Sequence of chain 1.C:
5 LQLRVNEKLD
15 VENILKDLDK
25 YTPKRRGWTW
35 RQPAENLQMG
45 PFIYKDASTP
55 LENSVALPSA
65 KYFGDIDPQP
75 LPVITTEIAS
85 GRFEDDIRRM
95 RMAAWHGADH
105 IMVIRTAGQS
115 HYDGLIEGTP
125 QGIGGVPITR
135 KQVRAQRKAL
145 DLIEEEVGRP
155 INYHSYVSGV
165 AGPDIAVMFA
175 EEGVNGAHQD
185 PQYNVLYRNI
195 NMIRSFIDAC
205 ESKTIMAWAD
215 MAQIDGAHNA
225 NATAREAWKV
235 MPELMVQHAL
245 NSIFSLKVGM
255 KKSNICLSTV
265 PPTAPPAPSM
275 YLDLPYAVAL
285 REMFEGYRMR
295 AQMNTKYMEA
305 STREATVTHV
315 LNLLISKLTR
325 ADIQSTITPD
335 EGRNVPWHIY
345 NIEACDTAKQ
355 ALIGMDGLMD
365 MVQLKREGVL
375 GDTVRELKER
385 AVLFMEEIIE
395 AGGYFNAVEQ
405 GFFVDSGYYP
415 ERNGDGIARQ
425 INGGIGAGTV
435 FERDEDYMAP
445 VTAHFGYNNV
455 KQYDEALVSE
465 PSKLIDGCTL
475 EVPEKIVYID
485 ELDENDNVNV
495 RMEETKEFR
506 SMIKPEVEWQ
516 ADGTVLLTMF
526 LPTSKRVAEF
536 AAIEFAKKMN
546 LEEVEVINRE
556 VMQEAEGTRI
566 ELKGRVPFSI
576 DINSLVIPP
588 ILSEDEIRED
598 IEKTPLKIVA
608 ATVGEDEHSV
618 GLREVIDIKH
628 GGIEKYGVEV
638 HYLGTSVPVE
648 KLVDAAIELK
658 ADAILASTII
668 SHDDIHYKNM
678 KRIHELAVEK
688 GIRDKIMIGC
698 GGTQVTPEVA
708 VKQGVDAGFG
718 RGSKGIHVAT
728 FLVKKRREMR

Binding-site contacts:
Ligand atom OP2 contacts residue TYR187 of chain 1.C at 3.3 Å (h-bond).
Ligand atom C contacts residue ARG294 of chain 1.C at 3.7 Å.
Ligand atom N1 contacts residue SER162 of chain 1.C at 2.8 Å (h-bond).
Ligand atom C2A contacts residue HIS182 of chain 1.C at 3.6 Å.
Ligand atom O contacts residue ARG294 of chain 1.C at 3.0 Å (salt-bridge).
Ligand atom C4 contacts residue TYR160 of chain 1.C at 3.6 Å (hydrophobic).
Ligand atom P contacts residue SER114 of chain 1.C at 3.6 Å.
Ligand atom N contacts residue GLU81 of chain 1.C at 3.2 Å (salt-bridge).
Ligand atom P contacts residue ARG109 of chain 1.C at 3.2 Å.
Ligand atom NE contacts residue ASN223 of chain 1.C at 3.6 Å (h-bond).
Ligand atom C3 contacts residue ASN223 of chain 1.C at 3.7 Å.
Ligand atom O3 contacts residue HIS182 of chain 1.C at 3.8 Å.
Ligand atom C contacts residue TYR160 of chain 1.C at 3.5 Å (hydrophobic).
Ligand atom C2 contacts residue TYR187 of chain 1.C at 3.4 Å (hydrophobic).
Ligand atom O contacts residue HIS182 of chain 1.C at 2.9 Å (h-bond).
Ligand atom OP3 contacts residue ARG109 of chain 1.C at 2.9 Å (salt-bridge).
Ligand atom OP4 contacts residue ARG109 of chain 1.C at 2.7 Å (salt-bridge).
Ligand atom C3 contacts residue TYR187 of chain 1.C at 3.3 Å (hydrophobic).
Ligand atom OXT contacts residue ARG294 of chain 1.C at 2.9 Å (salt-bridge).
Ligand atom C6 contacts residue SER162 of chain 1.C at 3.0 Å.
Ligand atom C4 contacts residue TYR187 of chain 1.C at 3.3 Å (hydrophobic).
Ligand atom OP1 contacts residue TYR187 of chain 1.C at 3.5 Å (h-bond).
Ligand atom CB contacts residue TYR160 of chain 1.C at 3.3 Å (hydrophobic).
Ligand atom C5 contacts residue TYR160 of chain 1.C at 3.6 Å (hydrophobic).
Ligand atom N1 contacts residue TYR187 of chain 1.C at 3.4 Å.
Ligand atom O contacts residue HIS222 of chain 1.C at 3.1 Å (h-bond).
Ligand atom O3 contacts residue ASN223 of chain 1.C at 2.9 Å (h-bond).
Ligand atom OP2 contacts residue ARG192 of chain 1.C at 3.0 Å (salt-bridge).
Ligand atom C4A contacts residue TYR187 of chain 1.C at 3.6 Å (hydrophobic).
Ligand atom C5A contacts residue TYR187 of chain 1.C at 3.1 Å (hydrophobic).
Ligand atom C5 contacts residue TYR187 of chain 1.C at 3.2 Å (hydrophobic).
Ligand atom OP3 contacts residue SER114 of chain 1.C at 3.1 Å (h-bond).
Ligand atom OP2 contacts residue ARG109 of chain 1.C at 3.6 Å (salt-bridge).
Ligand atom OP1 contacts residue ARG192 of chain 1.C at 3.3 Å (salt-bridge).
Ligand atom OP3 contacts residue GLN113 of chain 1.C at 3.4 Å (h-bond).
Ligand atom OXT contacts residue GLU81 of chain 1.C at 2.8 Å (salt-bridge).
Ligand atom OP2 contacts residue SER114 of chain 1.C at 2.6 Å (h-bond).
Ligand atom C6 contacts residue TYR187 of chain 1.C at 3.2 Å (hydrophobic).
Ligand atom C2A contacts residue GLY220 of chain 1.C at 3.7 Å.
Ligand atom OXT contacts residue GLN296 of chain 1.C at 2.8 Å (h-bond).

A small-molecule ligand and the protein it binds are described below.
Small molecule (SMILES): Cc1ncc(COP(=O)(O)O)c(/C=N/CCC[C@H](N)C(=O)O)c1O